A small-molecule ligand and the protein it binds are described below.
Small molecule (SMILES): CC(=O)N[C@@H]1[C@@H](O[C@@H]2O[C@H](CO)[C@H](O)[C@H](O)[C@H]2O)[C@H](O[C@@H]2O[C@@H](C)[C@@H](O)[C@@H](O)[C@@H]2O)[C@@H](CO)O[C@H]1O

Sequence of chain 1.E:
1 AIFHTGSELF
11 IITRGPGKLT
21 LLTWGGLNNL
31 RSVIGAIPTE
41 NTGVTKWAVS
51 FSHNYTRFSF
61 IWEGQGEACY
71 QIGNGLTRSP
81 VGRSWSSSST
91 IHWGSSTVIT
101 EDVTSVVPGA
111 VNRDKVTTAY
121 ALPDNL

Sequence of chain 1.F:
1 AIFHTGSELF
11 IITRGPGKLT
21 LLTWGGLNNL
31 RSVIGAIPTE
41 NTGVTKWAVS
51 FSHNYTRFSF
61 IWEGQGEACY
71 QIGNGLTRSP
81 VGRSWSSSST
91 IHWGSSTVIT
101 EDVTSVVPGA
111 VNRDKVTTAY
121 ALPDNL

Binding-site contacts:
Ligand atom O3 contacts residue HIS53 of chain 1.F at 2.8 Å (h-bond).
Ligand atom C5 contacts residue ARG113 of chain 1.E at 3.9 Å.
Ligand atom C6 contacts residue TRP93 of chain 1.F at 4.0 Å (hydrophobic).
Ligand atom N2 contacts residue SO41 of chain 1.R at 2.6 Å (h-bond).
Ligand atom C2 contacts residue SO41 of chain 1.R at 3.4 Å.
Ligand atom O3 contacts residue TRP93 of chain 1.F at 3.5 Å (h-bond).
Ligand atom O7 contacts residue SO41 of chain 1.R at 3.5 Å (h-bond).
Ligand atom C5 contacts residue SO41 of chain 1.R at 3.8 Å.
Ligand atom O2 contacts residue VAL111 of chain 1.E at 3.9 Å.
Ligand atom C6 contacts residue TYR55 of chain 1.F at 3.9 Å (hydrophobic).
Ligand atom C5 contacts residue ASN54 of chain 1.F at 4.0 Å.
Ligand atom O4 contacts residue ARG113 of chain 1.E at 3.2 Å (salt-bridge).
Ligand atom C6 contacts residue ASN54 of chain 1.F at 4.0 Å.
Ligand atom O5 contacts residue ASN54 of chain 1.F at 3.2 Å.
Ligand atom O4 contacts residue ASN54 of chain 1.F at 2.9 Å (h-bond).
Ligand atom O2 contacts residue ARG113 of chain 1.E at 3.1 Å (salt-bridge).
Ligand atom O5 contacts residue SO41 of chain 1.R at 4.0 Å.
Ligand atom O5 contacts residue LEU27 of chain 1.F at 3.6 Å.
Ligand atom C6 contacts residue ARG113 of chain 1.E at 3.4 Å.
Ligand atom C3 contacts residue ARG113 of chain 1.E at 3.3 Å.
Ligand atom C1 contacts residue SO41 of chain 1.R at 3.3 Å.
Ligand atom C1 contacts residue ASN54 of chain 1.F at 3.1 Å.
Ligand atom C3 contacts residue HIS53 of chain 1.F at 3.7 Å.
Ligand atom O2 contacts residue VAL33 of chain 1.E at 4.0 Å.
Ligand atom O5 contacts residue ARG113 of chain 1.E at 3.9 Å.
Ligand atom C2 contacts residue ASN54 of chain 1.F at 3.6 Å.
Ligand atom C3 contacts residue SO41 of chain 1.R at 3.5 Å.
Ligand atom C4 contacts residue ASN54 of chain 1.F at 4.0 Å.
Ligand atom O4 contacts residue HIS53 of chain 1.F at 3.4 Å.
Ligand atom O6 contacts residue ARG31 of chain 1.E at 3.8 Å.
Ligand atom C2 contacts residue HIS53 of chain 1.F at 3.9 Å.
Ligand atom C1 contacts residue SO41 of chain 1.R at 3.9 Å.
Ligand atom C3 contacts residue ARG113 of chain 1.E at 3.9 Å.
Ligand atom C7 contacts residue SO41 of chain 1.R at 3.5 Å.
Ligand atom O5 contacts residue SO41 of chain 1.R at 3.9 Å.
Ligand atom O3 contacts residue ARG113 of chain 1.E at 3.0 Å (salt-bridge).
Ligand atom C2 contacts residue ARG113 of chain 1.E at 3.8 Å.
Ligand atom C6 contacts residue SO41 of chain 1.R at 3.9 Å.
Ligand atom C4 contacts residue ARG113 of chain 1.E at 3.9 Å.
Ligand atom O4 contacts residue TRP93 of chain 1.F at 3.1 Å (h-bond).